Sequence of chain 2.L:
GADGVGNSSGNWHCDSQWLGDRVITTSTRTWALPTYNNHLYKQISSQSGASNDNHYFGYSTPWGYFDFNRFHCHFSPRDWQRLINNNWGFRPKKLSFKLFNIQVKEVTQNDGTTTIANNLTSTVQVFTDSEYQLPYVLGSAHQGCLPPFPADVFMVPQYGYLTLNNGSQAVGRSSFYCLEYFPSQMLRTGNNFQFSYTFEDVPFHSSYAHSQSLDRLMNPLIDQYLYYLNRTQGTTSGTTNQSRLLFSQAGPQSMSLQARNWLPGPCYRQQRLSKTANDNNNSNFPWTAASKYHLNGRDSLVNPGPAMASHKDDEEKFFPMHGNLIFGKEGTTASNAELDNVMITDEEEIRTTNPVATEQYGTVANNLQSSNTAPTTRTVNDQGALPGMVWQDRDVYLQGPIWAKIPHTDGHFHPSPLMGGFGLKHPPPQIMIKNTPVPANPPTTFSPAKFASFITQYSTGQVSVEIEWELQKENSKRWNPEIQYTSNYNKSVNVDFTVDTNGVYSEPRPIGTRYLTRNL

Binding-site contacts:
Ligand atom N6 contacts residue GLY639 of chain 2.L at 2.8 Å (h-bond).
Ligand atom N1 contacts residue GLY639 of chain 2.L at 2.9 Å (h-bond).
Ligand atom C6 contacts residue SER632 of chain 2.L at 4.3 Å.
Ligand atom C5 contacts residue SER632 of chain 2.L at 4.3 Å.
Ligand atom N6 contacts residue PHE638 of chain 2.L at 3.8 Å.
Ligand atom N3 contacts residue PRO419 of chain 2.L at 4.3 Å.
Ligand atom C4 contacts residue PRO419 of chain 2.L at 4.2 Å (hydrophobic).
Ligand atom C5 contacts residue PRO419 of chain 2.L at 4.2 Å (hydrophobic).
Ligand atom C6 contacts residue PRO419 of chain 2.L at 4.4 Å (hydrophobic).
Ligand atom N6 contacts residue VAL418 of chain 2.L at 3.6 Å.
Ligand atom O4' contacts residue PRO631 of chain 2.L at 3.8 Å.
Ligand atom C6 contacts residue GLY639 of chain 2.L at 3.7 Å.
Ligand atom N6 contacts residue SER632 of chain 2.L at 3.9 Å.
Ligand atom O4' contacts residue HIS630 of chain 2.L at 4.4 Å.
Ligand atom O5' contacts residue PHE629 of chain 2.L at 4.2 Å.
Ligand atom N6 contacts residue PRO633 of chain 2.L at 4.1 Å.
Ligand atom N6 contacts residue PRO631 of chain 2.L at 3.9 Å.
Ligand atom C5 contacts residue PRO631 of chain 2.L at 4.4 Å (hydrophobic).
Ligand atom C6 contacts residue PRO631 of chain 2.L at 4.0 Å (hydrophobic).
Ligand atom N7 contacts residue PRO419 of chain 2.L at 4.4 Å.
Ligand atom N6 contacts residue GLY637 of chain 2.L at 4.1 Å.
Ligand atom O5' contacts residue PRO631 of chain 2.L at 4.1 Å.
Ligand atom C6 contacts residue VAL418 of chain 2.L at 3.8 Å (hydrophobic).
Ligand atom C2 contacts residue GLY639 of chain 2.L at 3.7 Å.
Ligand atom C2 contacts residue PRO419 of chain 2.L at 4.4 Å (hydrophobic).
Ligand atom O2P contacts residue HIS628 of chain 2.L at 4.3 Å.
Ligand atom N1 contacts residue VAL418 of chain 2.L at 3.8 Å.
Ligand atom C1' contacts residue HIS630 of chain 2.L at 4.0 Å.
Ligand atom O2P contacts residue PHE629 of chain 2.L at 4.0 Å.
Ligand atom C8 contacts residue HIS630 of chain 2.L at 3.4 Å.
Ligand atom C4 contacts residue PRO631 of chain 2.L at 4.4 Å (hydrophobic).
Ligand atom N1 contacts residue PRO631 of chain 2.L at 4.2 Å.
Ligand atom N7 contacts residue SER632 of chain 2.L at 3.8 Å.
Ligand atom N9 contacts residue PRO419 of chain 2.L at 4.2 Å.
Ligand atom O2P contacts residue PRO631 of chain 2.L at 3.8 Å.
Ligand atom N9 contacts residue HIS630 of chain 2.L at 4.2 Å.
Ligand atom C2' contacts residue PRO419 of chain 2.L at 4.0 Å (hydrophobic).
Ligand atom C8 contacts residue PRO419 of chain 2.L at 4.3 Å (hydrophobic).
Ligand atom N1 contacts residue ILE622 of chain 2.L at 4.4 Å.
Ligand atom N7 contacts residue HIS630 of chain 2.L at 4.1 Å.

The small molecule below binds the protein below.
Small molecule (SMILES): Nc1ncnc2c1ncn2[C@H]1C[C@H](O)[C@@H](COP(=O)(O)O)O1